Binding-site contacts:
Ligand atom C8 contacts residue SER350 of chain 1.B at 3.9 Å.
Ligand atom N2 contacts residue ASN341 of chain 1.B at 2.9 Å (h-bond).
Ligand atom C8 contacts residue ASN341 of chain 1.B at 4.0 Å.
Ligand atom C4 contacts residue ASN341 of chain 1.B at 4.2 Å.
Ligand atom O7 contacts residue ASN341 of chain 1.B at 3.3 Å (h-bond).
Ligand atom C1 contacts residue ASN341 of chain 1.B at 1.4 Å.
Ligand atom C3 contacts residue ASN341 of chain 1.B at 3.8 Å.
Ligand atom C2 contacts residue ASN341 of chain 1.B at 2.5 Å.
Ligand atom O5 contacts residue ASN341 of chain 1.B at 2.4 Å (h-bond).
Ligand atom C5 contacts residue ASN341 of chain 1.B at 3.7 Å.
Ligand atom C7 contacts residue ASN341 of chain 1.B at 3.3 Å.

Sequence of chain 1.B:
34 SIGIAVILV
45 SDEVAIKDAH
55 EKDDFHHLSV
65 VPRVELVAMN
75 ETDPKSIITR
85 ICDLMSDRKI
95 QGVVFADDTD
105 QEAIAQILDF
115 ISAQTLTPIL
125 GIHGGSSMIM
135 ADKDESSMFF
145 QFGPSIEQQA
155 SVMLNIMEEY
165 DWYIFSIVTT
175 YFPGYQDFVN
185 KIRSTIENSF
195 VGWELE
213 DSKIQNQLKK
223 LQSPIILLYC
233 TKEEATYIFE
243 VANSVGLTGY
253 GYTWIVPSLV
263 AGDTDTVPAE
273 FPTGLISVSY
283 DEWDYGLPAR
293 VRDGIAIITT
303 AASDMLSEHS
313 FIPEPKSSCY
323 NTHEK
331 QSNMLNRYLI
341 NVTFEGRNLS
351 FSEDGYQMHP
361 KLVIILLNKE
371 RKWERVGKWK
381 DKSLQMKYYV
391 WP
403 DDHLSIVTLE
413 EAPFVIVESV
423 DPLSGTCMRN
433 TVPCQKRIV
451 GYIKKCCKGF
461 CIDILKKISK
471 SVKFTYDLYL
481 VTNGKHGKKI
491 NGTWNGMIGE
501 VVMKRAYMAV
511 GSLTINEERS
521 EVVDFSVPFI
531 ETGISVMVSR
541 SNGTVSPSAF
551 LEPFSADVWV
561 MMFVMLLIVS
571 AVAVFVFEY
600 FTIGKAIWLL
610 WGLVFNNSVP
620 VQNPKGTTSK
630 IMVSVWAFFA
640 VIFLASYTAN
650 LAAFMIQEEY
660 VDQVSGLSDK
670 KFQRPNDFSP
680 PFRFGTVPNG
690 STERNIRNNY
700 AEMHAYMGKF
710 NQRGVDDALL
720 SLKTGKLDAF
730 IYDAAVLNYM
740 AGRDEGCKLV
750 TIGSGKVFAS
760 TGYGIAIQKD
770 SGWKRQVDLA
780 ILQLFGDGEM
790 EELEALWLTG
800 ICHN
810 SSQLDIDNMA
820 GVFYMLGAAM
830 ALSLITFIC

The protein below binds the small molecule below.
Small molecule (SMILES): CC(=O)N[C@@H]1[C@@H](O)[C@H](O)[C@@H](CO)O[C@H]1O